Binding-site contacts:
Ligand atom O2A contacts residue ASP112 of chain 1.A at 3.0 Å (salt-bridge).
Ligand atom O4' contacts residue MET186 of chain 1.A at 3.5 Å.
Ligand atom O2B contacts residue ASP115 of chain 1.A at 3.4 Å.
Ligand atom O1G contacts residue VAL113 of chain 1.A at 3.6 Å.
Ligand atom O3B contacts residue ASP115 of chain 1.A at 3.3 Å (salt-bridge).
Ligand atom O1G contacts residue MG1 of chain 1.I at 2.1 Å.
Ligand atom O2A contacts residue MG1 of chain 1.I at 2.3 Å.
Ligand atom O1G contacts residue LYS222 of chain 1.A at 2.8 Å (salt-bridge).
Ligand atom C5 contacts residue ARG74 of chain 1.A at 3.5 Å.
Ligand atom O3' contacts residue PHE117 of chain 1.A at 3.4 Å (h-bond).
Ligand atom O1G contacts residue ASP112 of chain 1.A at 3.1 Å (salt-bridge).
Ligand atom O1B contacts residue MG1 of chain 1.I at 2.0 Å.
Ligand atom C5' contacts residue ASP187 of chain 1.A at 2.9 Å.
Ligand atom O3G contacts residue ASP115 of chain 1.A at 3.2 Å (salt-bridge).
Ligand atom O3G contacts residue MG1 of chain 1.I at 3.7 Å.
Ligand atom O2G contacts residue LYS222 of chain 1.A at 3.3 Å (salt-bridge).
Ligand atom O1A contacts residue ARG74 of chain 1.A at 3.0 Å (salt-bridge).
Ligand atom O3' contacts residue ALA116 of chain 1.A at 3.6 Å.
Ligand atom PG contacts residue MG1 of chain 1.I at 3.1 Å.
Ligand atom O5' contacts residue ASP187 of chain 1.A at 3.6 Å.
Ligand atom C2' contacts residue PHE117 of chain 1.A at 3.5 Å (hydrophobic).
Ligand atom PB contacts residue MG1 of chain 1.I at 3.0 Å.
Ligand atom O3B contacts residue MG1 of chain 1.I at 3.4 Å.
Ligand atom O1B contacts residue VAL113 of chain 1.A at 3.0 Å (h-bond).
Ligand atom O1B contacts residue ALA116 of chain 1.A at 3.2 Å (h-bond).
Ligand atom O3' contacts residue MET153 of chain 1.A at 3.5 Å.
Ligand atom PG contacts residue LYS222 of chain 1.A at 3.6 Å.
Ligand atom O3G contacts residue GLY114 of chain 1.A at 3.1 Å.
Ligand atom PA contacts residue ASP187 of chain 1.A at 3.7 Å.
Ligand atom O3A contacts residue ARG74 of chain 1.A at 3.4 Å (salt-bridge).
Ligand atom O2B contacts residue ALA116 of chain 1.A at 3.6 Å.
Ligand atom O2B contacts residue MET153 of chain 1.A at 3.3 Å.
Ligand atom PA contacts residue MG1 of chain 1.I at 3.5 Å.
Ligand atom C6 contacts residue ARG74 of chain 1.A at 3.6 Å.
Ligand atom O1B contacts residue ASP187 of chain 1.A at 2.8 Å (salt-bridge).
Ligand atom O3A contacts residue MG1 of chain 1.I at 3.5 Å.
Ligand atom O1B contacts residue ASP115 of chain 1.A at 3.3 Å (salt-bridge).
Ligand atom O2G contacts residue LYS67 of chain 1.A at 3.3 Å.
Ligand atom O2A contacts residue ASP187 of chain 1.A at 2.7 Å (salt-bridge).
Ligand atom C1' contacts residue PHE117 of chain 1.A at 3.7 Å (hydrophobic).

Sequence of chain 1.A:
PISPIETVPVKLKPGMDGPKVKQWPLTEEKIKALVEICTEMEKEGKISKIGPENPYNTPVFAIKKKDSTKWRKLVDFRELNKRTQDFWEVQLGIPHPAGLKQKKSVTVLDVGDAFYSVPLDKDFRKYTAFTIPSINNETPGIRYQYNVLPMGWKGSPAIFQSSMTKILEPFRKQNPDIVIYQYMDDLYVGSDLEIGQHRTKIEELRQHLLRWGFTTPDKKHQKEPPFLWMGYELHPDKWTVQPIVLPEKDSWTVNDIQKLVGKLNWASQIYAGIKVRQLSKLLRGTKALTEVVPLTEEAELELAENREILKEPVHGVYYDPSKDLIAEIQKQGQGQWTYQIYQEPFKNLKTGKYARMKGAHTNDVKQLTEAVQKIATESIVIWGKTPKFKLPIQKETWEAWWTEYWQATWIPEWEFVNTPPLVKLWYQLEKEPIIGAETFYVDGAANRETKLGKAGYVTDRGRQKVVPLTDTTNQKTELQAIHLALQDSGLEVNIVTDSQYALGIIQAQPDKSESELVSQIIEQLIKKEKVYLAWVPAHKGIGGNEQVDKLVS

A protein and the small-molecule ligand that binds it are described below.
Small molecule (SMILES): Nc1ccn([C@H]2C[C@H](O)[C@@H](CO[P](=O)(O)O[P](=O)(O)OP(=O)(O)O)O2)c(=O)n1